Sequence of chain 1.I:
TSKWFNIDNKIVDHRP

Binding-site contacts:
Ligand atom CZ2 contacts residue ILE15 of chain 1.I at 3.8 Å (hydrophobic).
Ligand atom CD2 contacts residue TRP12 of chain 1.I at 3.8 Å (hydrophobic).
Ligand atom CZ3 contacts residue ASP16 of chain 1.I at 3.6 Å.
Ligand atom CZ3 contacts residue TRP12 of chain 1.I at 3.5 Å (hydrophobic).
Ligand atom CD1 contacts residue TRP12 of chain 1.I at 4.4 Å (hydrophobic).
Ligand atom CE3 contacts residue TRP12 of chain 1.I at 3.6 Å (hydrophobic).
Ligand atom CB contacts residue TRP12 of chain 1.I at 4.3 Å (hydrophobic).
Ligand atom C contacts residue TRP12 of chain 1.I at 4.0 Å (hydrophobic).
Ligand atom CZ3 contacts residue ILE15 of chain 1.I at 4.2 Å (hydrophobic).
Ligand atom CE3 contacts residue ASP16 of chain 1.I at 4.2 Å.
Ligand atom CH2 contacts residue ILE15 of chain 1.I at 3.2 Å (hydrophobic).
Ligand atom CG contacts residue TRP12 of chain 1.I at 4.1 Å (hydrophobic).
Ligand atom CE2 contacts residue TRP12 of chain 1.I at 4.0 Å (hydrophobic).
Ligand atom CZ2 contacts residue TRP12 of chain 1.I at 4.5 Å (hydrophobic).
Ligand atom OXT contacts residue TRP12 of chain 1.I at 3.9 Å.
Ligand atom CH2 contacts residue ASP16 of chain 1.I at 3.8 Å.
Ligand atom NE1 contacts residue TRP12 of chain 1.I at 4.4 Å.
Ligand atom O contacts residue TRP12 of chain 1.I at 3.9 Å.
Ligand atom CH2 contacts residue TRP12 of chain 1.I at 3.8 Å (hydrophobic).
Ligand atom CA contacts residue TRP12 of chain 1.I at 4.2 Å (hydrophobic).

This small molecule binds to this protein.
Small molecule (SMILES): N[C@@H](Cc1c[nH]c2ccccc12)C(=O)O